Sequence of chain 2.D:
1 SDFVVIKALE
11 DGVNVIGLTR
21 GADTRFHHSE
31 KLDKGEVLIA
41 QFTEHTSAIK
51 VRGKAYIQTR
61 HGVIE

Binding-site contacts:
Ligand atom OXT contacts residue THR46 of chain 2.E at 2.8 Å (h-bond).
Ligand atom C contacts residue THR46 of chain 2.E at 3.9 Å.
Ligand atom CE2 contacts residue GLN41 of chain 2.E at 3.9 Å.
Ligand atom CE3 contacts residue HIS28 of chain 2.E at 4.0 Å.
Ligand atom CE3 contacts residue HIS27 of chain 2.E at 3.9 Å.
Ligand atom O contacts residue SER47 of chain 2.D at 2.9 Å (h-bond).
Ligand atom CA contacts residue THR19 of chain 2.D at 3.7 Å.
Ligand atom CD1 contacts residue SER47 of chain 2.D at 3.5 Å.
Ligand atom NE1 contacts residue ALA40 of chain 2.E at 3.8 Å.
Ligand atom N contacts residue ASP23 of chain 2.D at 3.0 Å (salt-bridge).
Ligand atom CD1 contacts residue GLN41 of chain 2.E at 3.6 Å.
Ligand atom C contacts residue THR43 of chain 2.E at 3.5 Å.
Ligand atom CH2 contacts residue GLY17 of chain 2.E at 3.5 Å.
Ligand atom O contacts residue THR19 of chain 2.D at 3.9 Å.
Ligand atom CA contacts residue SER47 of chain 2.D at 3.9 Å.
Ligand atom CZ2 contacts residue ALA40 of chain 2.E at 3.9 Å (hydrophobic).
Ligand atom OXT contacts residue GLY21 of chain 2.D at 4.0 Å.
Ligand atom CZ2 contacts residue ILE49 of chain 2.E at 4.0 Å (hydrophobic).
Ligand atom N contacts residue GLY21 of chain 2.D at 2.8 Å (h-bond).
Ligand atom CB contacts residue SER47 of chain 2.D at 3.4 Å.
Ligand atom O contacts residue ARG20 of chain 2.D at 3.5 Å.
Ligand atom CZ3 contacts residue HIS28 of chain 2.E at 3.9 Å.
Ligand atom N contacts residue THR24 of chain 2.D at 2.9 Å (h-bond).
Ligand atom OXT contacts residue HIS45 of chain 2.E at 3.8 Å.
Ligand atom C contacts residue GLY21 of chain 2.D at 3.4 Å.
Ligand atom CA contacts residue THR24 of chain 2.D at 3.2 Å.
Ligand atom CA contacts residue GLY21 of chain 2.D at 3.5 Å.
Ligand atom CB contacts residue THR24 of chain 2.D at 3.5 Å.
Ligand atom NE1 contacts residue GLN41 of chain 2.E at 2.9 Å (h-bond).
Ligand atom O contacts residue THR43 of chain 2.E at 3.6 Å.
Ligand atom CD1 contacts residue THR43 of chain 2.E at 3.9 Å.
Ligand atom CZ3 contacts residue GLY17 of chain 2.E at 3.6 Å.
Ligand atom OXT contacts residue THR43 of chain 2.E at 2.6 Å (h-bond).
Ligand atom O contacts residue GLY21 of chain 2.D at 3.1 Å (h-bond).
Ligand atom CB contacts residue THR19 of chain 2.D at 3.7 Å.
Ligand atom N contacts residue THR19 of chain 2.D at 2.8 Å (h-bond).
Ligand atom CD2 contacts residue THR46 of chain 2.E at 4.0 Å.
Ligand atom CZ2 contacts residue THR46 of chain 2.E at 3.9 Å.
Ligand atom C contacts residue SER47 of chain 2.D at 3.5 Å.
Ligand atom CG contacts residue SER47 of chain 2.D at 3.8 Å.

A small-molecule ligand and the protein it binds are described below.
Small molecule (SMILES): N[C@@H](Cc1c[nH]c2ccccc12)C(=O)O

Sequence of chain 2.E:
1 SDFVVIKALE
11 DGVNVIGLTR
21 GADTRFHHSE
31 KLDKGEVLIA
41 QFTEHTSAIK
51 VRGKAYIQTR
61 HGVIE